Sequence of chain 1.B:
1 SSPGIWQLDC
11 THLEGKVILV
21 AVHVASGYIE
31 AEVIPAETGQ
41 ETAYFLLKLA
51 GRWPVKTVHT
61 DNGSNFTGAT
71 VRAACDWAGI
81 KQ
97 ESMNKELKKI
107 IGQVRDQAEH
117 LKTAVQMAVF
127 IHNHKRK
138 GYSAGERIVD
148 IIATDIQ

Sequence of chain 1.A:
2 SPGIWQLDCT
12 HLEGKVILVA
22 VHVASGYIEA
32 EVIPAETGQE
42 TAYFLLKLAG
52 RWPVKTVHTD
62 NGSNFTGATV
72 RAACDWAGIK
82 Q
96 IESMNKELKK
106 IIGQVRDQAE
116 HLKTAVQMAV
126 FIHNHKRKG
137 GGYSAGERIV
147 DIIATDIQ

This protein binds this small molecule.
Small molecule (SMILES): CC[C@H](C)[C@@H]1NC(=O)[C@H](CCCCN)NC(=O)[C@@H]2CCCN2C(=O)[C@H]2CCCN2C(=O)[C@H](CC(N)=O)NC(=O)[C@H](CC(=O)O)NC1=O

Binding-site contacts:
Ligand atom CA contacts residue GLN113 of chain 1.B at 3.8 Å.
Ligand atom CG contacts residue HIS116 of chain 1.B at 3.9 Å.
Ligand atom ND2 contacts residue GLU115 of chain 1.B at 2.3 Å (salt-bridge).
Ligand atom CD contacts residue GLU115 of chain 1.B at 4.0 Å.
Ligand atom CB contacts residue GLN113 of chain 1.B at 3.5 Å.
Ligand atom CD contacts residue ALA114 of chain 1.B at 3.9 Å (hydrophobic).
Ligand atom CG2 contacts residue GLN113 of chain 1.B at 3.5 Å.
Ligand atom CG contacts residue ALA114 of chain 1.B at 4.0 Å (hydrophobic).
Ligand atom OD1 contacts residue GLU115 of chain 1.B at 2.8 Å (salt-bridge).
Ligand atom CB contacts residue THR119 of chain 1.B at 3.6 Å.
Ligand atom O contacts residue GLN40 of chain 1.A at 3.0 Å.
Ligand atom CD1 contacts residue TRP77 of chain 1.A at 3.7 Å (hydrophobic).
Ligand atom CD1 contacts residue ALA73 of chain 1.A at 4.0 Å (hydrophobic).
Ligand atom CB contacts residue GLU115 of chain 1.B at 3.8 Å.
Ligand atom CB contacts residue GLN113 of chain 1.B at 3.4 Å.
Ligand atom OD2 contacts residue GLU115 of chain 1.B at 3.3 Å (salt-bridge).
Ligand atom CD1 contacts residue MET123 of chain 1.B at 4.0 Å (hydrophobic).
Ligand atom CE contacts residue ASP112 of chain 1.B at 3.2 Å.
Ligand atom OD1 contacts residue ALA114 of chain 1.B at 3.5 Å.
Ligand atom CG contacts residue THR119 of chain 1.B at 3.5 Å.
Ligand atom OD2 contacts residue ALA114 of chain 1.B at 3.8 Å.
Ligand atom CA contacts residue GLN113 of chain 1.B at 3.8 Å.
Ligand atom CB contacts residue GLU115 of chain 1.B at 3.5 Å.
Ligand atom CD contacts residue GLN113 of chain 1.B at 4.0 Å.
Ligand atom CB contacts residue ALA114 of chain 1.B at 4.1 Å (hydrophobic).
Ligand atom N contacts residue GLN113 of chain 1.B at 3.0 Å (h-bond).
Ligand atom OD2 contacts residue HIS116 of chain 1.B at 2.9 Å (h-bond).
Ligand atom CG2 contacts residue THR119 of chain 1.B at 3.5 Å.
Ligand atom CA contacts residue THR70 of chain 1.A at 4.0 Å.
Ligand atom CB contacts residue GLN40 of chain 1.A at 3.6 Å.
Ligand atom CD contacts residue ASP112 of chain 1.B at 3.1 Å.
Ligand atom CG contacts residue GLU115 of chain 1.B at 3.4 Å.
Ligand atom O contacts residue THR70 of chain 1.A at 3.5 Å.
Ligand atom OD2 contacts residue THR119 of chain 1.B at 2.8 Å (h-bond).
Ligand atom CA contacts residue GLN40 of chain 1.A at 3.9 Å.
Ligand atom CG contacts residue GLN40 of chain 1.A at 4.0 Å.
Ligand atom OD1 contacts residue GLN40 of chain 1.A at 3.9 Å.
Ligand atom C contacts residue GLN113 of chain 1.B at 3.8 Å.
Ligand atom CG contacts residue GLU115 of chain 1.B at 3.2 Å.
Ligand atom NZ contacts residue ASP112 of chain 1.B at 3.5 Å (salt-bridge).